Sequence of chain 1.E:
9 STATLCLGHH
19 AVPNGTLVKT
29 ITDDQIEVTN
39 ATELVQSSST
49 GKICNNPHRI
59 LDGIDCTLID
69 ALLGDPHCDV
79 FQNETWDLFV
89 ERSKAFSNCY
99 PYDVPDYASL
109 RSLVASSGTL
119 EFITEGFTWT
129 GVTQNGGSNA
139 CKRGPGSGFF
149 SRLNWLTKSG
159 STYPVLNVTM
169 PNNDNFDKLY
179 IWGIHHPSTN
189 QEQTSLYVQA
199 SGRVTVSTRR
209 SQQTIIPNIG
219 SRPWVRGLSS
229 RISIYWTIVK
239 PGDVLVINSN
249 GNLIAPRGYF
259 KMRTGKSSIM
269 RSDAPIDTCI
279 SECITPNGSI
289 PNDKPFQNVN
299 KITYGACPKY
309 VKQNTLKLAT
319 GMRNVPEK

The protein below binds the small molecule below.
Small molecule (SMILES): CC(=O)N[C@H]1[C@H](O[C@H]2[C@H](O)[C@@H](NC(C)=O)CO[C@@H]2CO)O[C@H](CO)[C@@H](O[C@@H]2O[C@H](CO)[C@@H](O)[C@H](O)[C@@H]2O)[C@@H]1O

Binding-site contacts:
Ligand atom O3 contacts residue TRP222 of chain 1.E at 3.5 Å.
Ligand atom O6 contacts residue ASN165 of chain 1.A at 4.4 Å.
Ligand atom N2 contacts residue ASN165 of chain 1.A at 3.2 Å (h-bond).
Ligand atom C3 contacts residue TRP222 of chain 1.E at 4.0 Å (hydrophobic).
Ligand atom C8 contacts residue THR167 of chain 1.A at 3.5 Å.
Ligand atom C2 contacts residue ASN165 of chain 1.A at 2.7 Å.
Ligand atom C7 contacts residue TRP222 of chain 1.E at 4.3 Å (hydrophobic).
Ligand atom C8 contacts residue VAL242 of chain 1.A at 3.9 Å (hydrophobic).
Ligand atom O7 contacts residue PRO221 of chain 1.E at 3.5 Å.
Ligand atom O4 contacts residue TRP222 of chain 1.E at 3.5 Å.
Ligand atom O6 contacts residue THR167 of chain 1.A at 2.8 Å.
Ligand atom C2 contacts residue SER219 of chain 1.E at 4.1 Å.
Ligand atom C2 contacts residue TRP222 of chain 1.E at 4.3 Å (hydrophobic).
Ligand atom O7 contacts residue ASN165 of chain 1.A at 3.3 Å (h-bond).
Ligand atom O7 contacts residue TRP222 of chain 1.E at 3.1 Å (h-bond).
Ligand atom C1 contacts residue TRP222 of chain 1.E at 4.4 Å (hydrophobic).
Ligand atom C8 contacts residue THR187 of chain 1.E at 4.5 Å.
Ligand atom C7 contacts residue SER219 of chain 1.E at 4.2 Å.
Ligand atom N2 contacts residue SER219 of chain 1.E at 3.6 Å (h-bond).
Ligand atom O5 contacts residue ASN165 of chain 1.A at 2.3 Å (h-bond).
Ligand atom O6 contacts residue VAL244 of chain 1.A at 4.5 Å.
Ligand atom C1 contacts residue ASN165 of chain 1.A at 1.4 Å.
Ligand atom O6 contacts residue VAL166 of chain 1.A at 4.3 Å.
Ligand atom O6 contacts residue TRP222 of chain 1.E at 3.6 Å (h-bond).
Ligand atom C5 contacts residue TRP222 of chain 1.E at 4.3 Å (hydrophobic).
Ligand atom C3 contacts residue SER219 of chain 1.E at 4.5 Å.
Ligand atom C3 contacts residue ASN165 of chain 1.A at 4.0 Å.
Ligand atom C8 contacts residue SER219 of chain 1.E at 4.4 Å.
Ligand atom C6 contacts residue THR167 of chain 1.A at 3.9 Å.
Ligand atom C4 contacts residue ASN165 of chain 1.A at 4.3 Å.
Ligand atom O5 contacts residue TRP222 of chain 1.E at 4.1 Å.
Ligand atom C3 contacts residue TRP222 of chain 1.E at 4.3 Å (hydrophobic).
Ligand atom C4 contacts residue TRP222 of chain 1.E at 4.0 Å (hydrophobic).
Ligand atom C8 contacts residue VAL244 of chain 1.A at 4.3 Å (hydrophobic).
Ligand atom C7 contacts residue ASN165 of chain 1.A at 3.5 Å.
Ligand atom C5 contacts residue ASN165 of chain 1.A at 3.5 Å.
Ligand atom C2 contacts residue TRP222 of chain 1.E at 4.1 Å (hydrophobic).
Ligand atom C4 contacts residue TRP222 of chain 1.E at 4.2 Å (hydrophobic).
Ligand atom C1 contacts residue SER219 of chain 1.E at 3.7 Å.

Sequence of chain 1.A:
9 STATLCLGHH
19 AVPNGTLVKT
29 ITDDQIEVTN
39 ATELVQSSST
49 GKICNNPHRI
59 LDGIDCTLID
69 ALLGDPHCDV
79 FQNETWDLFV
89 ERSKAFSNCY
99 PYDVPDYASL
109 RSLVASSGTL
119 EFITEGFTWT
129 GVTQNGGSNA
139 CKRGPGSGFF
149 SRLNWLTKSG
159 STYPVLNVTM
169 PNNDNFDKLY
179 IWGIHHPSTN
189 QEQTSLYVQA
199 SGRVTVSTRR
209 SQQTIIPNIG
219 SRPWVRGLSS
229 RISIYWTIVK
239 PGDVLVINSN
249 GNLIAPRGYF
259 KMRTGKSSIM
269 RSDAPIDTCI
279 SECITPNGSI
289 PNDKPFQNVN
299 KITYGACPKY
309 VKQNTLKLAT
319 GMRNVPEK